Sequence of chain 55.G:
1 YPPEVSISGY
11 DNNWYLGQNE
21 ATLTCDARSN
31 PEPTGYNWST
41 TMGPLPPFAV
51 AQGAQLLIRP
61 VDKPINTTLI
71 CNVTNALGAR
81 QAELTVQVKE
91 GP

A small-molecule ligand and the protein it binds are described below.
Small molecule (SMILES): CC(=O)N[C@H]1[C@H](O[C@H]2[C@H](O)[C@@H](NC(C)=O)CO[C@@H]2CO[C@@H]2O[C@@H](C)[C@@H](O)[C@@H](O)[C@@H]2O)O[C@H](CO)[C@@H](O[C@@H]2O[C@H](CO)[C@@H](O)[C@H](O)[C@@H]2O)[C@@H]1O

Binding-site contacts:
Ligand atom N2 contacts residue ILE65 of chain 55.G at 4.4 Å.
Ligand atom C4 contacts residue ASN66 of chain 55.G at 4.0 Å.
Ligand atom N2 contacts residue ASN66 of chain 55.G at 2.8 Å (h-bond).
Ligand atom C3 contacts residue ASN66 of chain 55.G at 3.6 Å.
Ligand atom C7 contacts residue ASN66 of chain 55.G at 4.0 Å.
Ligand atom O7 contacts residue PRO64 of chain 55.G at 3.9 Å.
Ligand atom N2 contacts residue PRO64 of chain 55.G at 4.3 Å.
Ligand atom C2 contacts residue ASN66 of chain 55.G at 2.2 Å.
Ligand atom C1 contacts residue ASN66 of chain 55.G at 1.4 Å.
Ligand atom C8 contacts residue PRO64 of chain 55.G at 3.4 Å (hydrophobic).
Ligand atom O5 contacts residue ASN66 of chain 55.G at 2.2 Å (h-bond).
Ligand atom C7 contacts residue PRO64 of chain 55.G at 3.8 Å (hydrophobic).
Ligand atom O7 contacts residue ASN66 of chain 55.G at 4.3 Å.
Ligand atom C5 contacts residue ASN66 of chain 55.G at 3.5 Å.
Ligand atom C8 contacts residue GLN87 of chain 55.G at 4.5 Å.